Binding-site contacts:
Ligand atom CAA contacts residue ALA184 of chain 1.E at 3.7 Å (hydrophobic).
Ligand atom C2 contacts residue TRP61 of chain 1.Y at 3.9 Å (hydrophobic).
Ligand atom CAY contacts residue ILE211 of chain 1.E at 3.7 Å (hydrophobic).
Ligand atom OBZ contacts residue TYR185 of chain 1.J at 4.1 Å.
Ligand atom CBI contacts residue ILE72 of chain 1.Y at 3.8 Å (hydrophobic).
Ligand atom CBA contacts residue MET452 of chain 1.D at 3.7 Å (hydrophobic).
Ligand atom C2 contacts residue TYR185 of chain 1.J at 4.0 Å (hydrophobic).
Ligand atom CBL contacts residue ASN207 of chain 1.E at 3.9 Å.
Ligand atom CAA contacts residue VAL180 of chain 1.E at 3.5 Å (hydrophobic).
Ligand atom O1 contacts residue TRP61 of chain 1.Y at 3.8 Å.
Ligand atom CBQ contacts residue ILE72 of chain 1.Y at 4.1 Å (hydrophobic).
Ligand atom CBI contacts residue TRP61 of chain 1.Y at 3.4 Å (hydrophobic).
Ligand atom OAS contacts residue LYS56 of chain 1.Y at 3.9 Å.
Ligand atom C2 contacts residue SER73 of chain 1.Y at 3.4 Å.
Ligand atom CCD contacts residue TYR185 of chain 1.J at 4.0 Å (hydrophobic).
Ligand atom OAU contacts residue LEU60 of chain 1.Y at 3.2 Å.
Ligand atom CBM contacts residue LYS184 of chain 1.J at 3.9 Å.
Ligand atom C3 contacts residue TYR185 of chain 1.J at 3.8 Å (hydrophobic).
Ligand atom CBC contacts residue TRP187 of chain 1.E at 4.0 Å (hydrophobic).
Ligand atom CBC contacts residue PRO448 of chain 1.D at 3.6 Å (hydrophobic).
Ligand atom C1 contacts residue TRP61 of chain 1.Y at 3.3 Å (hydrophobic).
Ligand atom CBK contacts residue TRP61 of chain 1.Y at 3.4 Å (hydrophobic).
Ligand atom O4 contacts residue LEU60 of chain 1.Y at 4.0 Å.
Ligand atom OAN contacts residue ASN207 of chain 1.E at 3.9 Å.
Ligand atom O2 contacts residue TYR185 of chain 1.J at 3.6 Å (h-bond).
Ligand atom OAV contacts residue VAL187 of chain 1.J at 3.3 Å.
Ligand atom CAA contacts residue ILE211 of chain 1.E at 3.8 Å (hydrophobic).
Ligand atom O2 contacts residue SER73 of chain 1.Y at 3.0 Å (h-bond).
Ligand atom CBS contacts residue TRP61 of chain 1.Y at 3.6 Å (hydrophobic).
Ligand atom CAW contacts residue LEU444 of chain 1.D at 3.9 Å (hydrophobic).
Ligand atom OAI contacts residue LYS184 of chain 1.J at 3.9 Å.
Ligand atom O5 contacts residue TRP61 of chain 1.Y at 4.0 Å.
Ligand atom CBE contacts residue LEU63 of chain 1.Y at 3.8 Å (hydrophobic).
Ligand atom CBE contacts residue TRP61 of chain 1.Y at 3.9 Å (hydrophobic).
Ligand atom CBG contacts residue TRP61 of chain 1.Y at 3.5 Å (hydrophobic).
Ligand atom O2 contacts residue LEU60 of chain 1.Y at 3.6 Å.
Ligand atom O2 contacts residue TRP61 of chain 1.Y at 3.4 Å (h-bond).
Ligand atom CCL contacts residue ASN207 of chain 1.E at 3.5 Å.
Ligand atom C5 contacts residue LEU60 of chain 1.Y at 4.0 Å (hydrophobic).
Ligand atom OAP contacts residue ASN207 of chain 1.E at 3.9 Å.

Sequence of chain 1.Y:
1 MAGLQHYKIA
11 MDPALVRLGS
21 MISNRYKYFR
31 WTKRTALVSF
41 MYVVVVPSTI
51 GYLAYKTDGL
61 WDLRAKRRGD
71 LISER

Sequence of chain 1.D:
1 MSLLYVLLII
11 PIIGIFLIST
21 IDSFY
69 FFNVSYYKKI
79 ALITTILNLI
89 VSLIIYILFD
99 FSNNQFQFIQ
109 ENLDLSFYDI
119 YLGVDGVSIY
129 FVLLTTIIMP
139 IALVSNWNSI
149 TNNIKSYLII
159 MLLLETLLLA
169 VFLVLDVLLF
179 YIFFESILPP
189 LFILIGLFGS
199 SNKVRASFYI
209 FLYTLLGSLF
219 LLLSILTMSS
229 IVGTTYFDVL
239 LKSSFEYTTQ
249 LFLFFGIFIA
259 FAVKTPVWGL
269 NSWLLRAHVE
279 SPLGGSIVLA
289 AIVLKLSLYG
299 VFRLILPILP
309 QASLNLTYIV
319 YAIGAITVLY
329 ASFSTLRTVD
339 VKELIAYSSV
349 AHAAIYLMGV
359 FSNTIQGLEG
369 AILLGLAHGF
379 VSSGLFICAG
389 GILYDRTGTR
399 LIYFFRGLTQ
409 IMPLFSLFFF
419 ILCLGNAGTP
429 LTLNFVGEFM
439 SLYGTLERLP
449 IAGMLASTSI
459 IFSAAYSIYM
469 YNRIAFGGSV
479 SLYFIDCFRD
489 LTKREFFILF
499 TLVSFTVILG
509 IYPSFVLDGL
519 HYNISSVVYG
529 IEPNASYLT

Sequence of chain 1.E:
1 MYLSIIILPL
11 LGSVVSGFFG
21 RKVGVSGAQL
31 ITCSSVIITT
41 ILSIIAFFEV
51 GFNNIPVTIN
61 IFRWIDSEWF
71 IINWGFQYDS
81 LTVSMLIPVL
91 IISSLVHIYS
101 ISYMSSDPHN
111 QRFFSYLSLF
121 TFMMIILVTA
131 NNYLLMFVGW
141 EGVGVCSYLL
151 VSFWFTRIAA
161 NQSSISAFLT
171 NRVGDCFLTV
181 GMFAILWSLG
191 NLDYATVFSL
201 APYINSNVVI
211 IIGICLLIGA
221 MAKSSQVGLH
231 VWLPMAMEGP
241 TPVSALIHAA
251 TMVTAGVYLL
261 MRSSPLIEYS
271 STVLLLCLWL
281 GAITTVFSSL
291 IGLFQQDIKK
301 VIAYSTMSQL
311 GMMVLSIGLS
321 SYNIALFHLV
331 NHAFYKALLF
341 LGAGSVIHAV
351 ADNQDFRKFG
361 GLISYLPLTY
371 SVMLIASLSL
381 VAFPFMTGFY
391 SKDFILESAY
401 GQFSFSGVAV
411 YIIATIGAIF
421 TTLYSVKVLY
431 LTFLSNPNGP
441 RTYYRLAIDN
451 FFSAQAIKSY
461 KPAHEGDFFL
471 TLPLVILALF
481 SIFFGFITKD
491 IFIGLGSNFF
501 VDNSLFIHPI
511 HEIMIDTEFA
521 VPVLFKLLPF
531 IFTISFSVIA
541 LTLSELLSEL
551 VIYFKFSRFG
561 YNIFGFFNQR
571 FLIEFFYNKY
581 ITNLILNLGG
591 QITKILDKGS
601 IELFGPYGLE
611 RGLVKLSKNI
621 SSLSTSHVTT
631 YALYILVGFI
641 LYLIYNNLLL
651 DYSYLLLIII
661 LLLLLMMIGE

Sequence of chain 1.J:
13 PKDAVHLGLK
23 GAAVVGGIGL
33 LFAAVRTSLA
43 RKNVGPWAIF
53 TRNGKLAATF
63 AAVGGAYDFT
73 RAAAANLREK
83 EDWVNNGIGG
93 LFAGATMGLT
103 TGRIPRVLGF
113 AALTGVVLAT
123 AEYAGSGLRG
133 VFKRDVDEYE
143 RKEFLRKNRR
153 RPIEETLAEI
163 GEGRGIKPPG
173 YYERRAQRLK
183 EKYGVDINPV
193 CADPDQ

A small-molecule ligand and the protein it binds are described below.
Small molecule (SMILES): CCCCCCCCCCC(CCCCCCCCCC)(CO[C@H]1O[C@@H](CO)[C@H](O[C@@H]2O[C@@H](CO)[C@H](O)[C@@H](O)[C@@H]2O)[C@@H](O)[C@@H]1O)CO[C@H]1O[C@@H](CO)[C@H](O[C@@H]2O[C@@H](CO)[C@H](O)[C@@H](O)[C@@H]2O)[C@@H](O)[C@H]1O